Binding-site contacts:
Ligand atom N2 contacts residue ASN282 of chain 1.B at 3.0 Å (h-bond).
Ligand atom C8 contacts residue ASN282 of chain 1.B at 4.0 Å.
Ligand atom C5 contacts residue ASN282 of chain 1.B at 3.6 Å.
Ligand atom C3 contacts residue ASN282 of chain 1.B at 3.8 Å.
Ligand atom O7 contacts residue ASN282 of chain 1.B at 3.6 Å (h-bond).
Ligand atom C7 contacts residue ASN280 of chain 1.B at 4.4 Å.
Ligand atom O5 contacts residue ASN282 of chain 1.B at 2.3 Å (h-bond).
Ligand atom C8 contacts residue ASN280 of chain 1.B at 3.2 Å.
Ligand atom O6 contacts residue LYS558 of chain 1.A at 4.5 Å.
Ligand atom C7 contacts residue ASN282 of chain 1.B at 3.5 Å.
Ligand atom C2 contacts residue ASN282 of chain 1.B at 2.5 Å.
Ligand atom C4 contacts residue ASN282 of chain 1.B at 4.2 Å.
Ligand atom C1 contacts residue ASN282 of chain 1.B at 1.4 Å.
Ligand atom C8 contacts residue GLU281 of chain 1.B at 4.0 Å.

Sequence of chain 1.A:
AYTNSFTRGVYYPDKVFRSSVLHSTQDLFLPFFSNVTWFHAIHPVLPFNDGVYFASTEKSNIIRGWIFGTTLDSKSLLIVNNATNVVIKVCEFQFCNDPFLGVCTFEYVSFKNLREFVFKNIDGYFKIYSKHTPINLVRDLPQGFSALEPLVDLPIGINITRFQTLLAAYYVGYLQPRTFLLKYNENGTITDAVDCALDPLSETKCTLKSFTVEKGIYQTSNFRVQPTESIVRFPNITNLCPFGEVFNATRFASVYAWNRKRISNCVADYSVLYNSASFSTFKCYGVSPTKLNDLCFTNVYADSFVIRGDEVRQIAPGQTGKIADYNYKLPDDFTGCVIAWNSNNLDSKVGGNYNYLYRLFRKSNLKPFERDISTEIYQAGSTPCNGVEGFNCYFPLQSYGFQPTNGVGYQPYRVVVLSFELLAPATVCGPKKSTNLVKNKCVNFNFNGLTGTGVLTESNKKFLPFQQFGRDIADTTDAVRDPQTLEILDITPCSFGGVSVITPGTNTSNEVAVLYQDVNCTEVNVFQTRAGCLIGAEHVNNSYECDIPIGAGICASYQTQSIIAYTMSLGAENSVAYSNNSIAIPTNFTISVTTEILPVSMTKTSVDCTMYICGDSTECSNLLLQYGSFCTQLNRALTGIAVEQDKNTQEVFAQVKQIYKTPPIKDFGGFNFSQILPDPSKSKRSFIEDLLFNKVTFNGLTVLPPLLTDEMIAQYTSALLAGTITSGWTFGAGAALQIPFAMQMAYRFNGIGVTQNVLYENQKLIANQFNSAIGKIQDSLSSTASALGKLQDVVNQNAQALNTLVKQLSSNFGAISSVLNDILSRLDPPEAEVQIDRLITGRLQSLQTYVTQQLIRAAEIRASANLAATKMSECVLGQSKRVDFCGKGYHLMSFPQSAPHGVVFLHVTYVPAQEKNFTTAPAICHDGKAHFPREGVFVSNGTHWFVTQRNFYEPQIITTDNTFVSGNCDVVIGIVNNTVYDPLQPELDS

Sequence of chain 1.B:
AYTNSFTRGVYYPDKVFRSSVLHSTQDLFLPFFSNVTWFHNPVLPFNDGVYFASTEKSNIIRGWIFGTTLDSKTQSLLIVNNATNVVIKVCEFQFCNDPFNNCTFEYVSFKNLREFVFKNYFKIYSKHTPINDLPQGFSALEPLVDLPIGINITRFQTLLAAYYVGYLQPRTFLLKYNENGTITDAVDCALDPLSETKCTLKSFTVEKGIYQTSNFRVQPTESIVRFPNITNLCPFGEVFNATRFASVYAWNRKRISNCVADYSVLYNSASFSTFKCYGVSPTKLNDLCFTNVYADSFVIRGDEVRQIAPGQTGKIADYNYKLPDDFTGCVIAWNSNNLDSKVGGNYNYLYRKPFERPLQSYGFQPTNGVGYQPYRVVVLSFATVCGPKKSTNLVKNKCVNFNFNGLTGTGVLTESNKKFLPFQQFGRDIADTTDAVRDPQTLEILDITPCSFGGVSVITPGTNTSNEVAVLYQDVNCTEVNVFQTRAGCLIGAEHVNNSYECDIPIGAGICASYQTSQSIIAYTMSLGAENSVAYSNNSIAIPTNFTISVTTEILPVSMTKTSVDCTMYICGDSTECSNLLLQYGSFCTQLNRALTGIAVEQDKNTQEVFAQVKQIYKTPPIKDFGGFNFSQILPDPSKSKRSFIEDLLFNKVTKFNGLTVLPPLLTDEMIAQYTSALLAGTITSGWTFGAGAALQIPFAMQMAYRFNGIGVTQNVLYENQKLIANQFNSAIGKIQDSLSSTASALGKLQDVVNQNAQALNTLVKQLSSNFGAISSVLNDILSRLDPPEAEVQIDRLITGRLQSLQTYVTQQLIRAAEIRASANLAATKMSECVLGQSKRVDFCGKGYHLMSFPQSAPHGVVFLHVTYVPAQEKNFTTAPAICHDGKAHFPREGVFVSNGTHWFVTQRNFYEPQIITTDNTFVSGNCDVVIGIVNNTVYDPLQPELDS

A protein and the small-molecule ligand that binds it are described below.
Small molecule (SMILES): CC(=O)N[C@@H]1[C@@H](O)[C@H](O)[C@@H](CO)O[C@H]1O